Sequence of chain 1.C:
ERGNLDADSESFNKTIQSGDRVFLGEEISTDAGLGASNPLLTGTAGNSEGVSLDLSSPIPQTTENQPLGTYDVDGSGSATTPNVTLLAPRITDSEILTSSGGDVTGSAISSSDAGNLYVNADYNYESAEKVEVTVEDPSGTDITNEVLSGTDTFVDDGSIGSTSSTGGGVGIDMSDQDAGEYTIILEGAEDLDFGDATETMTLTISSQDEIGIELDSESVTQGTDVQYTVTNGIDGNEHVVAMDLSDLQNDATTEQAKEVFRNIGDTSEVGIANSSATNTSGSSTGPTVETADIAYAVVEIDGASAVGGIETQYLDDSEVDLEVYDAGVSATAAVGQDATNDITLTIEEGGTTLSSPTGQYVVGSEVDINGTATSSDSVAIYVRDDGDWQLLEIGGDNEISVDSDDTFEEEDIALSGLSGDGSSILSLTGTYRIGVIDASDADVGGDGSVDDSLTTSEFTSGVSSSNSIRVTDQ

Binding-site contacts:
Ligand atom O2 contacts residue ASN13 of chain 1.C at 2.8 Å (h-bond).
Ligand atom O5 contacts residue ASN13 of chain 1.C at 2.3 Å (h-bond).
Ligand atom C1 contacts residue ASN13 of chain 1.C at 1.4 Å.
Ligand atom O5 contacts residue THR15 of chain 1.C at 4.3 Å.
Ligand atom O6 contacts residue GLU1 of chain 1.C at 3.9 Å.
Ligand atom C4 contacts residue ASN13 of chain 1.C at 4.1 Å.
Ligand atom O2 contacts residue GLU10 of chain 1.C at 2.9 Å (salt-bridge).
Ligand atom C2 contacts residue ASN13 of chain 1.C at 2.3 Å.
Ligand atom C1 contacts residue THR15 of chain 1.C at 4.0 Å.
Ligand atom C2 contacts residue GLU10 of chain 1.C at 3.6 Å.
Ligand atom O5 contacts residue GLU1 of chain 1.C at 4.0 Å.
Ligand atom C3 contacts residue ASN13 of chain 1.C at 3.7 Å.
Ligand atom C3 contacts residue THR15 of chain 1.C at 4.4 Å.
Ligand atom C5 contacts residue THR15 of chain 1.C at 4.1 Å.
Ligand atom C1 contacts residue GLU10 of chain 1.C at 4.0 Å.
Ligand atom C5 contacts residue ASN13 of chain 1.C at 3.6 Å.

A small-molecule ligand and the protein it binds are described below.
Small molecule (SMILES): OC[C@H]1O[C@@H](O)[C@H](O)[C@@H](O)[C@@H]1O